Sequence of chain 2.B:
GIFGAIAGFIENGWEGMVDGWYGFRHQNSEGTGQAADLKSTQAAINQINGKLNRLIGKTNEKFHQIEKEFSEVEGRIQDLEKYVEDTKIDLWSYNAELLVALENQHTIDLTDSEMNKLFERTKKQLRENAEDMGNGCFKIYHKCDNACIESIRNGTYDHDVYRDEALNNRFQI

Binding-site contacts:
Ligand atom C8 contacts residue ASN32 of chain 2.A at 4.5 Å.
Ligand atom C6 contacts residue THR312 of chain 2.A at 4.0 Å.
Ligand atom C6 contacts residue LEU52 of chain 2.B at 3.7 Å (hydrophobic).
Ligand atom C8 contacts residue THR34 of chain 2.A at 3.8 Å.
Ligand atom C8 contacts residue ILE56 of chain 2.B at 4.4 Å (hydrophobic).
Ligand atom C4 contacts residue ASN32 of chain 2.A at 4.2 Å.
Ligand atom C7 contacts residue ASN32 of chain 2.A at 3.4 Å.
Ligand atom O7 contacts residue ASN32 of chain 2.A at 3.5 Å (h-bond).
Ligand atom O6 contacts residue LEU52 of chain 2.B at 3.3 Å.
Ligand atom C1 contacts residue ASN32 of chain 2.A at 1.4 Å.
Ligand atom C7 contacts residue THR34 of chain 2.A at 4.4 Å.
Ligand atom C5 contacts residue ASN32 of chain 2.A at 3.6 Å.
Ligand atom C5 contacts residue THR312 of chain 2.A at 4.1 Å.
Ligand atom N2 contacts residue ASN32 of chain 2.A at 2.9 Å (h-bond).
Ligand atom C3 contacts residue ASN32 of chain 2.A at 3.8 Å.
Ligand atom O5 contacts residue ASN32 of chain 2.A at 2.3 Å (h-bond).
Ligand atom C1 contacts residue THR312 of chain 2.A at 3.7 Å.
Ligand atom O6 contacts residue THR312 of chain 2.A at 4.3 Å.
Ligand atom O5 contacts residue THR312 of chain 2.A at 3.1 Å (h-bond).
Ligand atom C2 contacts residue ASN32 of chain 2.A at 2.5 Å.
Ligand atom O7 contacts residue THR34 of chain 2.A at 4.2 Å.

Sequence of chain 2.A:
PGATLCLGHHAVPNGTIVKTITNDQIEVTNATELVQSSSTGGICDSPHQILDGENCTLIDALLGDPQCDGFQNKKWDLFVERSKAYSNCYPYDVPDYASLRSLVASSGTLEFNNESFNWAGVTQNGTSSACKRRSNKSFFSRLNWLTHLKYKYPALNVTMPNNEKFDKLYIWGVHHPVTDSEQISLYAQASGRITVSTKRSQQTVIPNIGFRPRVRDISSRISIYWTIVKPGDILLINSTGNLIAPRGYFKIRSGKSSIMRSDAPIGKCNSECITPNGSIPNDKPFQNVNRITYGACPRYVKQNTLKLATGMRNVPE

The protein below binds the small molecule below.
Small molecule (SMILES): CC(=O)N[C@H]1[C@H](O[C@H]2[C@H](O)[C@@H](NC(C)=O)CO[C@@H]2CO)O[C@H](CO)[C@@H](O[C@@H]2O[C@H](CO[C@H]3O[C@H](CO)[C@@H](O)[C@H](O)[C@@H]3O)[C@@H](O)[C@H](O[C@H]3O[C@H](CO)[C@@H](O)[C@H](O)[C@@H]3O)[C@@H]2O)[C@@H]1O